Binding-site contacts:
Ligand atom C14 contacts residue VAL40 of chain 1.A at 4.1 Å (hydrophobic).
Ligand atom BR contacts residue ALA53 of chain 1.A at 3.3 Å.
Ligand atom CL contacts residue ALA53 of chain 1.A at 3.7 Å.
Ligand atom N contacts residue VAL40 of chain 1.A at 3.8 Å.
Ligand atom C3 contacts residue ILE32 of chain 1.A at 3.9 Å (hydrophobic).
Ligand atom CL contacts residue MET111 of chain 1.A at 3.4 Å.
Ligand atom C10 contacts residue ILE86 of chain 1.A at 3.6 Å (hydrophobic).
Ligand atom C7 contacts residue VAL40 of chain 1.A at 4.0 Å (hydrophobic).
Ligand atom C6 contacts residue LEU168 of chain 1.A at 3.8 Å (hydrophobic).
Ligand atom N contacts residue LEU168 of chain 1.A at 3.6 Å.
Ligand atom C1 contacts residue MET111 of chain 1.A at 3.3 Å (hydrophobic).
Ligand atom C12 contacts residue MET108 of chain 1.A at 3.8 Å (hydrophobic).
Ligand atom C13 contacts residue MET108 of chain 1.A at 3.8 Å (hydrophobic).
Ligand atom C2 contacts residue VAL158 of chain 1.A at 3.9 Å (hydrophobic).
Ligand atom BR contacts residue VAL107 of chain 1.A at 4.0 Å.
Ligand atom C15 contacts residue LEU168 of chain 1.A at 3.8 Å (hydrophobic).
Ligand atom CL contacts residue LEU110 of chain 1.A at 4.0 Å.
Ligand atom C12 contacts residue LYS55 of chain 1.A at 3.8 Å.
Ligand atom C7 contacts residue LEU168 of chain 1.A at 3.6 Å (hydrophobic).
Ligand atom C9 contacts residue LEU168 of chain 1.A at 3.9 Å (hydrophobic).
Ligand atom C15 contacts residue ALA53 of chain 1.A at 3.9 Å (hydrophobic).
Ligand atom O contacts residue LEU110 of chain 1.A at 3.9 Å.
Ligand atom CL contacts residue MET108 of chain 1.A at 3.6 Å.
Ligand atom C8 contacts residue LEU168 of chain 1.A at 4.1 Å (hydrophobic).
Ligand atom C13 contacts residue VAL40 of chain 1.A at 4.0 Å (hydrophobic).
Ligand atom O contacts residue MET111 of chain 1.A at 3.5 Å (h-bond).
Ligand atom BR contacts residue LYS55 of chain 1.A at 3.7 Å.
Ligand atom C1 contacts residue ALA113 of chain 1.A at 4.1 Å (hydrophobic).
Ligand atom C15 contacts residue MET108 of chain 1.A at 3.8 Å (hydrophobic).
Ligand atom BR contacts residue MET108 of chain 1.A at 3.7 Å.
Ligand atom C16 contacts residue ALA53 of chain 1.A at 3.8 Å (hydrophobic).
Ligand atom C2 contacts residue ILE32 of chain 1.A at 4.0 Å (hydrophobic).
Ligand atom CL contacts residue GLU109 of chain 1.A at 3.4 Å.
Ligand atom O contacts residue ILE32 of chain 1.A at 4.1 Å.
Ligand atom C3 contacts residue VAL158 of chain 1.A at 3.9 Å (hydrophobic).
Ligand atom C11 contacts residue ILE86 of chain 1.A at 3.6 Å (hydrophobic).
Ligand atom C5 contacts residue VAL40 of chain 1.A at 4.1 Å (hydrophobic).
Ligand atom C14 contacts residue LEU168 of chain 1.A at 3.9 Å (hydrophobic).
Ligand atom BR contacts residue LEU106 of chain 1.A at 3.1 Å.
Ligand atom C13 contacts residue LYS55 of chain 1.A at 4.1 Å.

Sequence of chain 1.A:
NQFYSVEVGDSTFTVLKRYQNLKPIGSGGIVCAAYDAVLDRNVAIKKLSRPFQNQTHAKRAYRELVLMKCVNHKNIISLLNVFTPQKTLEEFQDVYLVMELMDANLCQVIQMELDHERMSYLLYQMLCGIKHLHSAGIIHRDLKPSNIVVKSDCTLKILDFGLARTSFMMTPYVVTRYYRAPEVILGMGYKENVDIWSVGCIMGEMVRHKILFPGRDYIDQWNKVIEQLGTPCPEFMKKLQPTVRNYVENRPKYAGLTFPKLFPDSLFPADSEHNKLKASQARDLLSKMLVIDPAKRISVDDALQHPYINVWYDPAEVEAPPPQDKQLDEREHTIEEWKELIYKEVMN

A protein and the small-molecule ligand that binds it are described below.
Small molecule (SMILES): COc1cc2c(cc1Cl)C(c1cccc(Br)c1)=NCC2